Binding-site contacts:
Ligand atom C3 contacts residue ASP73 of chain 1.G at 4.3 Å.
Ligand atom N2 contacts residue ASN146 of chain 1.F at 2.9 Å (h-bond).
Ligand atom C5 contacts residue ASN146 of chain 1.F at 3.7 Å.
Ligand atom O7 contacts residue ASP73 of chain 1.G at 3.9 Å.
Ligand atom C7 contacts residue ASN146 of chain 1.F at 3.0 Å.
Ligand atom O3 contacts residue ASP73 of chain 1.G at 4.0 Å.
Ligand atom C4 contacts residue ASN146 of chain 1.F at 4.2 Å.
Ligand atom O5 contacts residue ASN146 of chain 1.F at 2.4 Å (h-bond).
Ligand atom C3 contacts residue ASN146 of chain 1.F at 3.8 Å.
Ligand atom O7 contacts residue GLU74 of chain 1.G at 3.7 Å.
Ligand atom O7 contacts residue ASN146 of chain 1.F at 2.8 Å (h-bond).
Ligand atom C4 contacts residue ASP73 of chain 1.G at 4.0 Å.
Ligand atom O6 contacts residue TYR80 of chain 1.G at 4.0 Å.
Ligand atom C8 contacts residue ASN146 of chain 1.F at 4.3 Å.
Ligand atom O3 contacts residue ALA72 of chain 1.G at 4.4 Å.
Ligand atom C1 contacts residue ASN146 of chain 1.F at 1.4 Å.
Ligand atom C2 contacts residue ASP73 of chain 1.G at 4.0 Å.
Ligand atom O7 contacts residue ALA72 of chain 1.G at 3.3 Å (h-bond).
Ligand atom C2 contacts residue ASN146 of chain 1.F at 2.4 Å.
Ligand atom C8 contacts residue ALA72 of chain 1.G at 3.6 Å (hydrophobic).
Ligand atom N2 contacts residue ALA72 of chain 1.G at 4.2 Å.
Ligand atom C7 contacts residue ALA72 of chain 1.G at 3.5 Å (hydrophobic).

A small-molecule ligand and the protein it binds are described below.
Small molecule (SMILES): CC(=O)N[C@H]1[C@H](O[C@H]2[C@H](O)[C@@H](NC(C)=O)CO[C@@H]2CO)O[C@H](CO)[C@@H](O[C@@H]2O[C@H](CO)[C@@H](O)[C@H](O)[C@@H]2O)[C@@H]1O

Sequence of chain 1.F:
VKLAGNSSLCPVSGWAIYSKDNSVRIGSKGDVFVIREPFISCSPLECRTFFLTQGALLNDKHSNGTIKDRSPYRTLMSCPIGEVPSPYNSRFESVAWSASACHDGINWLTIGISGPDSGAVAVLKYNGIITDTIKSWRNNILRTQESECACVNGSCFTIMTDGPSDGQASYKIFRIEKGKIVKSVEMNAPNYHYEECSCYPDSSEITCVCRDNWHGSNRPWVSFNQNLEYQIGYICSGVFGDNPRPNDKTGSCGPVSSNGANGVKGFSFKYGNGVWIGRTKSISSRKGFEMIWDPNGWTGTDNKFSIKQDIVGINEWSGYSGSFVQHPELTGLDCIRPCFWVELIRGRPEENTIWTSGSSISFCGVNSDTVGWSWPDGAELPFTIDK

Sequence of chain 1.G:
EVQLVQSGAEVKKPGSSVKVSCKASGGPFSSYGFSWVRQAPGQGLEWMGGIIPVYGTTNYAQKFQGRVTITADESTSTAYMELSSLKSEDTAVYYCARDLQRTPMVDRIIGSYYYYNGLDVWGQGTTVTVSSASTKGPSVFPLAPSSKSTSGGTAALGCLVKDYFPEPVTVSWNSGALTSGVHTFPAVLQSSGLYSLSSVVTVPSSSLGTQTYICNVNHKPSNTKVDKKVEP